Sequence of chain 1.BA:
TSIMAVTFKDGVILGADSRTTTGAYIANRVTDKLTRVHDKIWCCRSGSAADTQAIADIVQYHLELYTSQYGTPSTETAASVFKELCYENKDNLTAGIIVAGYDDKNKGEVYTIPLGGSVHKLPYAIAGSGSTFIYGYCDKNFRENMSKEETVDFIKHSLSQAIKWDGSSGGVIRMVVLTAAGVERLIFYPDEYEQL

Binding-site contacts:
Ligand atom C38 contacts residue THR20 of chain 1.BA at 3.8 Å.
Ligand atom C11 contacts residue ARG19 of chain 1.BA at 3.6 Å.
Ligand atom C12 contacts residue THR1 of chain 1.BA at 2.5 Å.
Ligand atom C9 contacts residue THR1 of chain 1.BA at 1.4 Å.
Ligand atom C48 contacts residue GLY47 of chain 1.BA at 3.7 Å.
Ligand atom O49 contacts residue THR20 of chain 1.BA at 3.4 Å.
Ligand atom O39 contacts residue ALA49 of chain 1.BA at 3.2 Å (h-bond).
Ligand atom C27 contacts residue THR21 of chain 1.BA at 3.5 Å.
Ligand atom C4 contacts residue THR20 of chain 1.BA at 3.4 Å.
Ligand atom C4 contacts residue ALA49 of chain 1.BA at 3.8 Å (hydrophobic).
Ligand atom N22 contacts residue GLY47 of chain 1.BA at 3.0 Å (h-bond).
Ligand atom C8 contacts residue THR1 of chain 1.BA at 2.3 Å.
Ligand atom C3 contacts residue THR31 of chain 1.BA at 3.7 Å.
Ligand atom C3 contacts residue ARG45 of chain 1.BA at 3.8 Å.
Ligand atom C26 contacts residue THR21 of chain 1.BA at 3.9 Å.
Ligand atom C6 contacts residue THR1 of chain 1.BA at 3.6 Å.
Ligand atom C11 contacts residue SER168 of chain 1.BA at 3.1 Å.
Ligand atom C9 contacts residue LYS33 of chain 1.BA at 3.9 Å.
Ligand atom C46 contacts residue SER48 of chain 1.BA at 3.8 Å.
Ligand atom C7 contacts residue SER46 of chain 1.BA at 3.8 Å.
Ligand atom C7 contacts residue GLY47 of chain 1.BA at 3.5 Å.
Ligand atom N25 contacts residue THR21 of chain 1.BA at 3.2 Å (h-bond).
Ligand atom C41 contacts residue GLY47 of chain 1.BA at 3.9 Å.
Ligand atom C11 contacts residue THR1 of chain 1.BA at 2.5 Å.
Ligand atom C12 contacts residue SER129 of chain 1.BA at 3.9 Å.
Ligand atom C2 contacts residue ARG45 of chain 1.BA at 3.3 Å.
Ligand atom C24 contacts residue GLY47 of chain 1.BA at 3.5 Å.
Ligand atom C23 contacts residue GLY47 of chain 1.BA at 3.6 Å.
Ligand atom O13 contacts residue SER129 of chain 1.BA at 3.5 Å (h-bond).
Ligand atom C8 contacts residue GLY47 of chain 1.BA at 3.9 Å.
Ligand atom O21 contacts residue GLY47 of chain 1.BA at 3.1 Å (h-bond).
Ligand atom C1 contacts residue ARG45 of chain 1.BA at 3.4 Å.
Ligand atom O21 contacts residue SER46 of chain 1.BA at 3.7 Å.
Ligand atom O13 contacts residue THR1 of chain 1.BA at 2.8 Å (h-bond).
Ligand atom O49 contacts residue THR21 of chain 1.BA at 3.3 Å (h-bond).
Ligand atom O37 contacts residue THR21 of chain 1.BA at 3.9 Å.
Ligand atom C10 contacts residue THR1 of chain 1.BA at 1.5 Å.
Ligand atom C7 contacts residue THR1 of chain 1.BA at 2.6 Å.
Ligand atom O21 contacts residue THR1 of chain 1.BA at 2.4 Å (h-bond).
Ligand atom N22 contacts residue THR1 of chain 1.BA at 3.7 Å.

Sequence of chain 1.V:
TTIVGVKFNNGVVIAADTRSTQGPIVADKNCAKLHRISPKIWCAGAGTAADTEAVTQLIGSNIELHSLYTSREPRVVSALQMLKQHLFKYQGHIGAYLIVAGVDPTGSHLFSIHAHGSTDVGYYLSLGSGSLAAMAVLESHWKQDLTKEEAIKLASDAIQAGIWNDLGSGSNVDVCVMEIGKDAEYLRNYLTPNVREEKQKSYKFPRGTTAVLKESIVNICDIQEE

The protein below binds the small molecule below.
Small molecule (SMILES): COc1ccc(C[C@H](NC(=O)[C@H](C)NC(=O)CN2CCOCC2)C(=O)N[C@@H](Cc2ccccc2)[C@@H](O)[C@H](C)CO)cc1